Sequence of chain 1.A:
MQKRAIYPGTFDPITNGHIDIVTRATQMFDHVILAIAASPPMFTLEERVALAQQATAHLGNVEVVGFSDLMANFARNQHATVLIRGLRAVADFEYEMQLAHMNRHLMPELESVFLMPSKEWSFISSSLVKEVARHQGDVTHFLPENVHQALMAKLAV

Binding-site contacts:
Ligand atom C13 contacts residue ASP72 of chain 1.A at 3.5 Å.
Ligand atom C17 contacts residue ALA37 of chain 1.A at 3.5 Å (hydrophobic).
Ligand atom C17 contacts residue ALA38 of chain 1.A at 3.5 Å (hydrophobic).
Ligand atom C3 contacts residue ASP72 of chain 1.A at 4.0 Å.
Ligand atom C13 contacts residue SER71 of chain 1.A at 3.2 Å.
Ligand atom C17 contacts residue SER71 of chain 1.A at 3.5 Å.
Ligand atom O15 contacts residue ALA38 of chain 1.A at 3.9 Å.
Ligand atom C10 contacts residue LEU73 of chain 1.A at 3.6 Å (hydrophobic).
Ligand atom C3 contacts residue LEU73 of chain 1.A at 4.1 Å (hydrophobic).
Ligand atom CL1 contacts residue VAL135 of chain 2.A at 3.6 Å.
Ligand atom C13 contacts residue LEU73 of chain 1.A at 4.3 Å (hydrophobic).
Ligand atom C8 contacts residue HIS138 of chain 2.A at 3.2 Å.
Ligand atom O15 contacts residue SER39 of chain 1.A at 3.9 Å.
Ligand atom C10 contacts residue LEU102 of chain 1.A at 4.1 Å (hydrophobic).
Ligand atom C5 contacts residue LEU73 of chain 1.A at 3.7 Å (hydrophobic).
Ligand atom C1 contacts residue MET74 of chain 1.A at 4.1 Å (hydrophobic).
Ligand atom O15 contacts residue ASP72 of chain 1.A at 4.3 Å.
Ligand atom C17 contacts residue ASP72 of chain 1.A at 3.6 Å.
Ligand atom CL1 contacts residue LEU102 of chain 1.A at 3.3 Å.
Ligand atom O15 contacts residue ALA37 of chain 1.A at 3.1 Å.
Ligand atom C12 contacts residue PHE70 of chain 1.A at 4.1 Å (hydrophobic).
Ligand atom N9 contacts residue ALA37 of chain 1.A at 3.5 Å.
Ligand atom C14 contacts residue LEU73 of chain 1.A at 4.1 Å (hydrophobic).
Ligand atom C7 contacts residue ASP72 of chain 1.A at 3.5 Å.
Ligand atom C13 contacts residue HIS138 of chain 2.A at 3.3 Å.
Ligand atom C10 contacts residue ASN106 of chain 1.A at 4.2 Å.
Ligand atom O15 contacts residue PHE70 of chain 1.A at 4.2 Å.
Ligand atom N9 contacts residue PHE70 of chain 1.A at 3.9 Å.
Ligand atom C10 contacts residue MET74 of chain 1.A at 4.2 Å (hydrophobic).
Ligand atom C14 contacts residue LEU102 of chain 1.A at 3.8 Å (hydrophobic).
Ligand atom C12 contacts residue ALA37 of chain 1.A at 3.7 Å (hydrophobic).
Ligand atom C17 contacts residue PHE70 of chain 1.A at 3.0 Å (hydrophobic).
Ligand atom C12 contacts residue ASP72 of chain 1.A at 4.0 Å.
Ligand atom CL1 contacts residue LEU131 of chain 2.A at 3.8 Å.
Ligand atom C2 contacts residue MET74 of chain 1.A at 4.3 Å (hydrophobic).
Ligand atom C3 contacts residue MET74 of chain 1.A at 4.2 Å (hydrophobic).
Ligand atom C5 contacts residue MET74 of chain 1.A at 3.5 Å (hydrophobic).
Ligand atom C8 contacts residue LEU73 of chain 1.A at 3.6 Å (hydrophobic).
Ligand atom CL1 contacts residue MET105 of chain 1.A at 4.0 Å.
Ligand atom C2 contacts residue LEU73 of chain 1.A at 4.3 Å (hydrophobic).

Sequence of chain 2.A:
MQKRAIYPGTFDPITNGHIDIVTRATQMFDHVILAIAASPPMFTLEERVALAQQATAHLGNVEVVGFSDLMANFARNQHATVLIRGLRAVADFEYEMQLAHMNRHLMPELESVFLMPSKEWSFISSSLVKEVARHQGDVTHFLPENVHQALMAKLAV

The protein below binds the small molecule below.
Small molecule (SMILES): COc1nnc(-c2ccc(Cl)cc2)c(C)c1C